Binding-site contacts:
Ligand atom C29 contacts residue ALA674 of chain 1.F at 3.5 Å (hydrophobic).
Ligand atom C05 contacts residue CYS537 of chain 1.F at 3.7 Å (hydrophobic).
Ligand atom C13 contacts residue ALA674 of chain 1.F at 3.7 Å (hydrophobic).
Ligand atom C09 contacts residue THR703 of chain 1.F at 3.6 Å.
Ligand atom O01 contacts residue ALA700 of chain 1.F at 3.5 Å.
Ligand atom O26 contacts residue VAL489 of chain 1.F at 3.7 Å.
Ligand atom C27 contacts residue VAL489 of chain 1.F at 3.4 Å (hydrophobic).
Ligand atom N31 contacts residue GLY536 of chain 1.F at 3.3 Å (h-bond).
Ligand atom C17 contacts residue ASP493 of chain 1.F at 3.6 Å.
Ligand atom C04 contacts residue GLY536 of chain 1.F at 3.8 Å.
Ligand atom C18 contacts residue ILE494 of chain 1.F at 3.5 Å (hydrophobic).
Ligand atom C15 contacts residue ALA674 of chain 1.F at 3.5 Å (hydrophobic).
Ligand atom C17 contacts residue ILE494 of chain 1.F at 3.5 Å (hydrophobic).
Ligand atom C05 contacts residue GLY538 of chain 1.F at 3.5 Å.
Ligand atom C20 contacts residue ILE671 of chain 1.F at 3.6 Å (hydrophobic).
Ligand atom N30 contacts residue LEU541 of chain 1.F at 3.4 Å.
Ligand atom C07 contacts residue LEU541 of chain 1.F at 3.3 Å (hydrophobic).
Ligand atom O01 contacts residue GLY699 of chain 1.F at 3.4 Å (h-bond).
Ligand atom N31 contacts residue GLY699 of chain 1.F at 3.5 Å.
Ligand atom O26 contacts residue ARG677 of chain 1.F at 3.4 Å (salt-bridge).
Ligand atom N30 contacts residue ALA674 of chain 1.F at 3.6 Å.
Ligand atom N14 contacts residue LEU541 of chain 1.F at 3.5 Å.
Ligand atom C04 contacts residue GLY699 of chain 1.F at 3.6 Å.
Ligand atom N14 contacts residue ALA674 of chain 1.F at 3.6 Å.
Ligand atom C02 contacts residue ALA700 of chain 1.F at 3.4 Å (hydrophobic).
Ligand atom C23 contacts residue LEU541 of chain 1.F at 3.7 Å (hydrophobic).
Ligand atom C06 contacts residue LEU541 of chain 1.F at 3.0 Å (hydrophobic).
Ligand atom N31 contacts residue ALA700 of chain 1.F at 3.0 Å (h-bond).
Ligand atom C11 contacts residue ASN675 of chain 1.F at 3.5 Å.
Ligand atom C13 contacts residue LEU541 of chain 1.F at 3.2 Å (hydrophobic).
Ligand atom C19 contacts residue ILE671 of chain 1.F at 3.5 Å (hydrophobic).
Ligand atom N12 contacts residue LEU541 of chain 1.F at 3.4 Å.
Ligand atom C21 contacts residue CYS537 of chain 1.F at 3.5 Å (hydrophobic).
Ligand atom N16 contacts residue ALA670 of chain 1.F at 3.6 Å.
Ligand atom C25 contacts residue ASP493 of chain 1.F at 3.2 Å.
Ligand atom C24 contacts residue ALA674 of chain 1.F at 3.4 Å (hydrophobic).
Ligand atom O01 contacts residue THR703 of chain 1.F at 2.4 Å (h-bond).
Ligand atom O26 contacts residue ASP493 of chain 1.F at 3.3 Å (salt-bridge).
Ligand atom C02 contacts residue GLY699 of chain 1.F at 3.4 Å.
Ligand atom C02 contacts residue THR703 of chain 1.F at 3.2 Å.

This protein binds this small molecule.
Small molecule (SMILES): Cc1cc2c(C(N)=O)cccc2n1-c1nc2c(c(NCc3ccccc3)n1)COCC2

Sequence of chain 1.F:
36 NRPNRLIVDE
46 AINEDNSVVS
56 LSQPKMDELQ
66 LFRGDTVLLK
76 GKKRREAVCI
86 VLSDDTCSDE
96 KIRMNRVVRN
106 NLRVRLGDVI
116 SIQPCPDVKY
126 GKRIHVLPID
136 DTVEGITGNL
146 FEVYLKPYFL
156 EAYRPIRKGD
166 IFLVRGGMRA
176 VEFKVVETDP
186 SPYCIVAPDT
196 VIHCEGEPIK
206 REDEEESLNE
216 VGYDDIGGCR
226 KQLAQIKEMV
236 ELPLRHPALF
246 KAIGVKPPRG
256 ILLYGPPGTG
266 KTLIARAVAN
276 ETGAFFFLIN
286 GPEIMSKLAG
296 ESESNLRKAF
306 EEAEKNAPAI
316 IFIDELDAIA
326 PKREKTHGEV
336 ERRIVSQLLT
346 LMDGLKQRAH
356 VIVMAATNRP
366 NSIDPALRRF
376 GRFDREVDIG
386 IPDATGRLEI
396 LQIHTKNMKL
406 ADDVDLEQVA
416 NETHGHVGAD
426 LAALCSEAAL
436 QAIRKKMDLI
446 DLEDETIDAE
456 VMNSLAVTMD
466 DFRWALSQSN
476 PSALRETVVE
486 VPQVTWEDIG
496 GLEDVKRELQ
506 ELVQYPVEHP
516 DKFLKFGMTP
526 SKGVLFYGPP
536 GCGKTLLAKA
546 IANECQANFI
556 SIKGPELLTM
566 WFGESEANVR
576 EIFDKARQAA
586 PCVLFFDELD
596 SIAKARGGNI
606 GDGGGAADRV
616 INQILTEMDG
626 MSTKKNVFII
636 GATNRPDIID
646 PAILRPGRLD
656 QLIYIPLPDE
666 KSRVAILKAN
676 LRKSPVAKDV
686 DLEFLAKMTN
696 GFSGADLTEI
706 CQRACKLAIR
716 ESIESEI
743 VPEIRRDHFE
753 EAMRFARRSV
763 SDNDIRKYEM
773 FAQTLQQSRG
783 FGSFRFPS